Sequence of chain 1.D:
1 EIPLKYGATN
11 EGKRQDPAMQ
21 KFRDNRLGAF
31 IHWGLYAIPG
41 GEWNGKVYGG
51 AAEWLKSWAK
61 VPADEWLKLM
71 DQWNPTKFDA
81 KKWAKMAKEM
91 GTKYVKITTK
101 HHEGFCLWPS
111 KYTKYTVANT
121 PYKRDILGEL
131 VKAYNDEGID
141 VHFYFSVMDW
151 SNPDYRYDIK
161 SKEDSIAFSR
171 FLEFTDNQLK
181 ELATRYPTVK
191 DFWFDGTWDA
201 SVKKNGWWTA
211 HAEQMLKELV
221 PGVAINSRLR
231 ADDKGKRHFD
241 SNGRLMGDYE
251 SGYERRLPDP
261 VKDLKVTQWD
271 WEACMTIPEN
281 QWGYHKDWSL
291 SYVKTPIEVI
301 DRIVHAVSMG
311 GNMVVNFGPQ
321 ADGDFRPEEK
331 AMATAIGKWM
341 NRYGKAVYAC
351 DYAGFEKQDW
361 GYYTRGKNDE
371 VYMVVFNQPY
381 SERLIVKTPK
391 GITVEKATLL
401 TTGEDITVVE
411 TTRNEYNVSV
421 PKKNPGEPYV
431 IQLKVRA

Binding-site contacts:
Ligand atom CAB contacts residue HIS101 of chain 1.D at 3.8 Å.
Ligand atom CAH contacts residue TRP193 of chain 1.D at 3.9 Å (hydrophobic).
Ligand atom CAH contacts residue GLU254 of chain 1.D at 3.9 Å.
Ligand atom CAC contacts residue TRP54 of chain 1.D at 4.2 Å (hydrophobic).
Ligand atom CAF contacts residue TRP198 of chain 1.D at 3.9 Å (hydrophobic).
Ligand atom CAA contacts residue GLU254 of chain 1.D at 3.4 Å.
Ligand atom CAD contacts residue GLU254 of chain 1.D at 4.0 Å.
Ligand atom CAB contacts residue TRP282 of chain 1.D at 3.7 Å (hydrophobic).
Ligand atom CAF contacts residue GLU254 of chain 1.D at 4.0 Å.
Ligand atom OAI contacts residue HIS32 of chain 1.D at 2.7 Å (h-bond).
Ligand atom CAC contacts residue HIS101 of chain 1.D at 4.0 Å.
Ligand atom OAI contacts residue HIS101 of chain 1.D at 2.9 Å (h-bond).
Ligand atom OAJ contacts residue GLU53 of chain 1.D at 2.5 Å (salt-bridge).
Ligand atom CAH contacts residue TYR144 of chain 1.D at 4.2 Å (hydrophobic).
Ligand atom CAB contacts residue HIS32 of chain 1.D at 3.3 Å.
Ligand atom CAD contacts residue HIS102 of chain 1.D at 4.1 Å.
Ligand atom CAF contacts residue ASP195 of chain 1.D at 4.0 Å.
Ligand atom CAG contacts residue TRP198 of chain 1.D at 3.5 Å (hydrophobic).
Ligand atom CAC contacts residue TRP282 of chain 1.D at 3.8 Å (hydrophobic).
Ligand atom OAJ contacts residue TRP282 of chain 1.D at 4.1 Å.
Ligand atom CAF contacts residue TRP54 of chain 1.D at 3.9 Å (hydrophobic).
Ligand atom OAI contacts residue ASP195 of chain 1.D at 3.3 Å (salt-bridge).
Ligand atom CAD contacts residue HIS101 of chain 1.D at 4.3 Å.
Ligand atom CAC contacts residue GLU53 of chain 1.D at 3.4 Å.
Ligand atom CAB contacts residue GLU53 of chain 1.D at 4.0 Å.
Ligand atom CAF contacts residue HIS102 of chain 1.D at 4.1 Å.
Ligand atom OAI contacts residue TYR144 of chain 1.D at 3.3 Å (h-bond).
Ligand atom CAA contacts residue TRP282 of chain 1.D at 3.5 Å (hydrophobic).
Ligand atom CAA contacts residue HIS32 of chain 1.D at 4.2 Å.
Ligand atom CAH contacts residue TRP282 of chain 1.D at 3.9 Å (hydrophobic).
Ligand atom CAD contacts residue ASP195 of chain 1.D at 3.1 Å.
Ligand atom CAH contacts residue HIS32 of chain 1.D at 3.9 Å.
Ligand atom OAJ contacts residue TRP54 of chain 1.D at 3.2 Å (h-bond).
Ligand atom NAE contacts residue GLU254 of chain 1.D at 3.1 Å (salt-bridge).
Ligand atom CAB contacts residue ASP195 of chain 1.D at 4.0 Å.
Ligand atom CAH contacts residue ASP195 of chain 1.D at 3.9 Å.
Ligand atom CAG contacts residue TRP54 of chain 1.D at 3.9 Å (hydrophobic).
Ligand atom CAA contacts residue ASP195 of chain 1.D at 3.8 Å.
Ligand atom OAJ contacts residue HIS101 of chain 1.D at 3.4 Å (h-bond).
Ligand atom NAE contacts residue ASP195 of chain 1.D at 2.9 Å (salt-bridge).

The protein below binds the small molecule below.
Small molecule (SMILES): C#C[C@@H]1N[C@@H](C)[C@@H](O)[C@H]1O